Sequence of chain 1.J:
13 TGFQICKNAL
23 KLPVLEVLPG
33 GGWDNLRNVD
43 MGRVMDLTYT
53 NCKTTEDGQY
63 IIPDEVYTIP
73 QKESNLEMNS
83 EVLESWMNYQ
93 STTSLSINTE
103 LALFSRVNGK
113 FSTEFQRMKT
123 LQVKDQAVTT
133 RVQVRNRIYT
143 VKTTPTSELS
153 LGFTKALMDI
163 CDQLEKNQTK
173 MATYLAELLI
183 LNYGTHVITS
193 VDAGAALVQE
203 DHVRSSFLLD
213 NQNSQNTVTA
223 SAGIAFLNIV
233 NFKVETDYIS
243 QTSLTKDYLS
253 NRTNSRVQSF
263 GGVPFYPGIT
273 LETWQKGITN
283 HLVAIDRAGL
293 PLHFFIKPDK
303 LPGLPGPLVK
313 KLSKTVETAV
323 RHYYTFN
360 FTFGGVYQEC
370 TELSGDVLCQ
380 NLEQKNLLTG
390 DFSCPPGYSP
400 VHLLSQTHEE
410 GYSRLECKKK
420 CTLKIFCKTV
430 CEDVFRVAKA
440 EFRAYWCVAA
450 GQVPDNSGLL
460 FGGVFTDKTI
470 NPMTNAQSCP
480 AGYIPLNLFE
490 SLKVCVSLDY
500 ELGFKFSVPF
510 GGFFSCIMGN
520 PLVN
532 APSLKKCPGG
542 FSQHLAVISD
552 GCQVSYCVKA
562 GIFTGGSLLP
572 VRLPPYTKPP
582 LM

The protein below binds the small molecule below.
Small molecule (SMILES): CC(=O)N[C@@H]1[C@@H](O)[C@H](O)[C@@H](CO)O[C@H]1O

Binding-site contacts:
Ligand atom C3 contacts residue SER207 of chain 1.J at 4.2 Å.
Ligand atom C6 contacts residue LEU251 of chain 1.J at 4.0 Å (hydrophobic).
Ligand atom C5 contacts residue ASN253 of chain 1.J at 3.6 Å.
Ligand atom N2 contacts residue ASN253 of chain 1.J at 2.9 Å (h-bond).
Ligand atom C8 contacts residue THR255 of chain 1.J at 4.0 Å.
Ligand atom O7 contacts residue ASN253 of chain 1.J at 3.7 Å.
Ligand atom O5 contacts residue ASN253 of chain 1.J at 2.4 Å (h-bond).
Ligand atom C8 contacts residue VAL205 of chain 1.J at 3.7 Å (hydrophobic).
Ligand atom N2 contacts residue VAL205 of chain 1.J at 3.9 Å.
Ligand atom C3 contacts residue ASN253 of chain 1.J at 3.8 Å.
Ligand atom O3 contacts residue GLN128 of chain 1.J at 3.9 Å.
Ligand atom N2 contacts residue SER207 of chain 1.J at 3.5 Å (h-bond).
Ligand atom C1 contacts residue ASN253 of chain 1.J at 1.4 Å.
Ligand atom C2 contacts residue ASN253 of chain 1.J at 2.5 Å.
Ligand atom C7 contacts residue ASN253 of chain 1.J at 3.5 Å.
Ligand atom C1 contacts residue SER207 of chain 1.J at 4.3 Å.
Ligand atom C2 contacts residue SER207 of chain 1.J at 3.3 Å.
Ligand atom O5 contacts residue LEU251 of chain 1.J at 4.4 Å.
Ligand atom O6 contacts residue LEU251 of chain 1.J at 3.5 Å.
Ligand atom C7 contacts residue VAL205 of chain 1.J at 4.4 Å (hydrophobic).
Ligand atom O3 contacts residue SER207 of chain 1.J at 3.8 Å.
Ligand atom C4 contacts residue ASN253 of chain 1.J at 4.2 Å.